This protein binds this small molecule.
Small molecule (SMILES): CC(=O)N[C@H]1[C@H](O[C@H]2[C@H](O)[C@@H](NC(C)=O)CO[C@@H]2CO)O[C@H](CO)[C@@H](O[C@@H]2O[C@H](CO[C@H]3O[C@H](CO[C@H]4O[C@H](CO)[C@@H](O)[C@H](O)[C@@H]4O)[C@@H](O)[C@H](O[C@H]4O[C@H](CO)[C@@H](O)[C@H](O)[C@@H]4O)[C@@H]3O)[C@@H](O)[C@H](O[C@H]3O[C@H](CO)[C@@H](O)[C@H](O)[C@@H]3O[C@H]3O[C@H](CO)[C@@H](O)[C@H](O)[C@@H]3O[C@H]3O[C@H](CO)[C@@H](O)[C@H](O)[C@@H]3O)[C@@H]2O)[C@@H]1O

Binding-site contacts:
Ligand atom C1 contacts residue SER62 of chain 1.C at 3.9 Å.
Ligand atom O3 contacts residue ASN45 of chain 1.C at 2.8 Å (h-bond).
Ligand atom O3 contacts residue GLY106 of chain 1.B at 3.3 Å (h-bond).
Ligand atom C1 contacts residue ASN301 of chain 1.A at 1.4 Å.
Ligand atom C2 contacts residue ASN301 of chain 1.A at 2.3 Å.
Ligand atom O5 contacts residue ILE104 of chain 1.B at 3.3 Å (h-bond).
Ligand atom C2 contacts residue GLY106 of chain 1.B at 3.3 Å.
Ligand atom C6 contacts residue THR383 of chain 1.A at 3.8 Å.
Ligand atom O4 contacts residue ASN44 of chain 1.C at 2.6 Å (h-bond).
Ligand atom C4 contacts residue GLY106 of chain 1.B at 3.5 Å.
Ligand atom C5 contacts residue ASN301 of chain 1.A at 3.7 Å.
Ligand atom O6 contacts residue ASN44 of chain 1.C at 2.8 Å (h-bond).
Ligand atom O3 contacts residue ILE104 of chain 1.B at 3.8 Å.
Ligand atom C7 contacts residue ASN301 of chain 1.A at 3.4 Å.
Ligand atom C2 contacts residue SER62 of chain 1.C at 3.4 Å.
Ligand atom C5 contacts residue ARG103 of chain 1.B at 3.9 Å.
Ligand atom C4 contacts residue ASN44 of chain 1.C at 3.9 Å.
Ligand atom O4 contacts residue ASN45 of chain 1.C at 3.6 Å.
Ligand atom C5 contacts residue ILE104 of chain 1.B at 3.7 Å (hydrophobic).
Ligand atom O5 contacts residue ASN301 of chain 1.A at 2.5 Å (h-bond).
Ligand atom O2 contacts residue ARG103 of chain 1.B at 3.7 Å.
Ligand atom C8 contacts residue VAL108 of chain 1.B at 3.8 Å (hydrophobic).
Ligand atom C3 contacts residue ASN301 of chain 1.A at 3.6 Å.
Ligand atom O3 contacts residue SER62 of chain 1.C at 3.4 Å (h-bond).
Ligand atom N2 contacts residue ASN301 of chain 1.A at 2.6 Å (h-bond).
Ligand atom C5 contacts residue THR383 of chain 1.A at 3.9 Å.
Ligand atom O7 contacts residue ASN301 of chain 1.A at 3.8 Å.
Ligand atom O3 contacts residue ASN46 of chain 1.C at 3.9 Å.
Ligand atom C4 contacts residue SER62 of chain 1.C at 3.6 Å.
Ligand atom C3 contacts residue GLY106 of chain 1.B at 3.5 Å.
Ligand atom O5 contacts residue ARG103 of chain 1.B at 3.5 Å (salt-bridge).
Ligand atom N2 contacts residue HIS299 of chain 1.A at 3.6 Å (h-bond).
Ligand atom C3 contacts residue ASN45 of chain 1.C at 3.5 Å.
Ligand atom O5 contacts residue THR383 of chain 1.A at 3.7 Å.
Ligand atom O6 contacts residue SER62 of chain 1.C at 3.8 Å.
Ligand atom O6 contacts residue ARG296 of chain 1.A at 3.6 Å (salt-bridge).
Ligand atom N2 contacts residue VAL108 of chain 1.B at 3.5 Å.
Ligand atom O2 contacts residue SER62 of chain 1.C at 3.4 Å (h-bond).
Ligand atom C8 contacts residue THR267 of chain 1.A at 3.8 Å.
Ligand atom O4 contacts residue SER62 of chain 1.C at 3.9 Å.

Sequence of chain 1.A:
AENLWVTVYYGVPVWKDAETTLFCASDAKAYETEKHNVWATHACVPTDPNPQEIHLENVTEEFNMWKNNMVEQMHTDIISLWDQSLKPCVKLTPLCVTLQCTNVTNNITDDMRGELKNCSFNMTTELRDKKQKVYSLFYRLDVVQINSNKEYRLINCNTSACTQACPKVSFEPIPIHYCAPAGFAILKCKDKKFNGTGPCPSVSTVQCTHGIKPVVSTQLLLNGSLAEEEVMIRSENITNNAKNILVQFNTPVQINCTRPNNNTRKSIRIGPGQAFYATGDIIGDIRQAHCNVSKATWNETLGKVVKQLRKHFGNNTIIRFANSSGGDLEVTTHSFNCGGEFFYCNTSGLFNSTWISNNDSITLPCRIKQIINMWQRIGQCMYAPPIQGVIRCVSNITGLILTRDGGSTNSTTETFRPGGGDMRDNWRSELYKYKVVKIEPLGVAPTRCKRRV

Sequence of chain 1.B:
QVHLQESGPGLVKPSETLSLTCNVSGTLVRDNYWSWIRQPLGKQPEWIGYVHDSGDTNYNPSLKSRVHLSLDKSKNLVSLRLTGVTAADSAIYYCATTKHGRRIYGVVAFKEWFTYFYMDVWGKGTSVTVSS

Sequence of chain 1.C:
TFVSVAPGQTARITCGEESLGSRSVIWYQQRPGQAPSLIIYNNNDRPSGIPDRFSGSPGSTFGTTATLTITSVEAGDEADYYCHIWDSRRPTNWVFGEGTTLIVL